Sequence of chain 1.C:
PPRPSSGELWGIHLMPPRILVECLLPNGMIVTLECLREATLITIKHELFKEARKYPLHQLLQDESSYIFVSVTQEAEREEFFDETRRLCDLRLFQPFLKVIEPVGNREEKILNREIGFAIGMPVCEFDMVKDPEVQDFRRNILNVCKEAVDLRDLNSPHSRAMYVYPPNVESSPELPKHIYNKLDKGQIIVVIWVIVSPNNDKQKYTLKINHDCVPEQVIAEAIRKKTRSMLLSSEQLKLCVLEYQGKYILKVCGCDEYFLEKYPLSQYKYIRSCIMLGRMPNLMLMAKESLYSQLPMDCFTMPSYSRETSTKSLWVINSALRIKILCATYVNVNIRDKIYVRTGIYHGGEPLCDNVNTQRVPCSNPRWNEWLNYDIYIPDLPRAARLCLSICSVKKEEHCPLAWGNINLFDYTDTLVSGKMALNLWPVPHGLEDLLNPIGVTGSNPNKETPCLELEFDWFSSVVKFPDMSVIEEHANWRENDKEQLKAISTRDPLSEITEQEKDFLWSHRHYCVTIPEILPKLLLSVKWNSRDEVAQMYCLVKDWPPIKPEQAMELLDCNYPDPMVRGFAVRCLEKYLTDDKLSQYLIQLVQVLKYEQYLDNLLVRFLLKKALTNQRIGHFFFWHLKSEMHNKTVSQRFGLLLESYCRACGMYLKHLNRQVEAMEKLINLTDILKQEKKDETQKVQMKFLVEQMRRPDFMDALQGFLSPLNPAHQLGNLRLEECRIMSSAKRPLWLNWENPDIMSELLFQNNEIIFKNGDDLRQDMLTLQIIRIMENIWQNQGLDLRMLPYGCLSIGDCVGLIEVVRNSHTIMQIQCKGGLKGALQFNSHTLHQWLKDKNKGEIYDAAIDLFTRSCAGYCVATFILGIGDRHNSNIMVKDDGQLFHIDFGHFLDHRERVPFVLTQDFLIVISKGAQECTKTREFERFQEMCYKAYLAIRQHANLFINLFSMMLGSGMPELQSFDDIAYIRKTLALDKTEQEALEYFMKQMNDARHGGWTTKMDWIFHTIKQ

This protein binds this small molecule.
Small molecule (SMILES): Cc1nc(NC(=O)N2CCC[C@H]2C(N)=O)sc1-c1csc(C(C)(C)C)n1

Binding-site contacts:
Ligand atom C9 contacts residue GLU853 of chain 1.C at 3.9 Å.
Ligand atom S1 contacts residue MET926 of chain 1.C at 3.7 Å.
Ligand atom N4 contacts residue VAL855 of chain 1.C at 3.3 Å (h-bond).
Ligand atom S2 contacts residue TYR840 of chain 1.C at 3.6 Å.
Ligand atom N4 contacts residue VAL854 of chain 1.C at 3.9 Å.
Ligand atom N3 contacts residue SER858 of chain 1.C at 3.6 Å.
Ligand atom C5 contacts residue SER858 of chain 1.C at 3.9 Å.
Ligand atom N5 contacts residue ILE936 of chain 1.C at 4.0 Å.
Ligand atom C10 contacts residue GLU853 of chain 1.C at 3.3 Å.
Ligand atom N1 contacts residue SER858 of chain 1.C at 3.6 Å.
Ligand atom C17 contacts residue MET776 of chain 1.C at 3.7 Å (hydrophobic).
Ligand atom O2 contacts residue TRP784 of chain 1.C at 3.7 Å.
Ligand atom C1 contacts residue SER858 of chain 1.C at 4.0 Å.
Ligand atom N3 contacts residue VAL855 of chain 1.C at 3.4 Å (h-bond).
Ligand atom C7 contacts residue VAL854 of chain 1.C at 4.0 Å (hydrophobic).
Ligand atom C2 contacts residue ASN857 of chain 1.C at 4.0 Å.
Ligand atom C12 contacts residue ILE936 of chain 1.C at 3.8 Å (hydrophobic).
Ligand atom C15 contacts residue ASP937 of chain 1.C at 3.8 Å.
Ligand atom O1 contacts residue GLN863 of chain 1.C at 3.3 Å (h-bond).
Ligand atom C6 contacts residue TRP784 of chain 1.C at 3.9 Å (hydrophobic).
Ligand atom N2 contacts residue HIS859 of chain 1.C at 3.5 Å.
Ligand atom S2 contacts residue ILE936 of chain 1.C at 4.0 Å.
Ligand atom C4 contacts residue TRP784 of chain 1.C at 3.8 Å (hydrophobic).
Ligand atom N3 contacts residue VAL854 of chain 1.C at 3.6 Å.
Ligand atom C16 contacts residue ILE852 of chain 1.C at 3.8 Å (hydrophobic).
Ligand atom N2 contacts residue SER858 of chain 1.C at 2.9 Å (h-bond).
Ligand atom C16 contacts residue LYS806 of chain 1.C at 4.0 Å.
Ligand atom C12 contacts residue ILE852 of chain 1.C at 3.7 Å (hydrophobic).
Ligand atom C3 contacts residue ASN857 of chain 1.C at 4.0 Å.
Ligand atom S2 contacts residue ILE852 of chain 1.C at 4.0 Å.
Ligand atom N2 contacts residue GLN863 of chain 1.C at 3.1 Å (h-bond).
Ligand atom C11 contacts residue ILE936 of chain 1.C at 3.9 Å (hydrophobic).
Ligand atom C12 contacts residue TYR840 of chain 1.C at 3.5 Å (hydrophobic).
Ligand atom C7 contacts residue VAL855 of chain 1.C at 4.0 Å (hydrophobic).
Ligand atom C3 contacts residue SER858 of chain 1.C at 3.4 Å.
Ligand atom C3 contacts residue VAL855 of chain 1.C at 3.0 Å (hydrophobic).
Ligand atom C10 contacts residue VAL855 of chain 1.C at 4.0 Å (hydrophobic).
Ligand atom C5 contacts residue GLN863 of chain 1.C at 3.6 Å.
Ligand atom C10 contacts residue TYR840 of chain 1.C at 3.8 Å (hydrophobic).
Ligand atom N1 contacts residue TRP784 of chain 1.C at 3.8 Å.